Sequence of chain 1.B:
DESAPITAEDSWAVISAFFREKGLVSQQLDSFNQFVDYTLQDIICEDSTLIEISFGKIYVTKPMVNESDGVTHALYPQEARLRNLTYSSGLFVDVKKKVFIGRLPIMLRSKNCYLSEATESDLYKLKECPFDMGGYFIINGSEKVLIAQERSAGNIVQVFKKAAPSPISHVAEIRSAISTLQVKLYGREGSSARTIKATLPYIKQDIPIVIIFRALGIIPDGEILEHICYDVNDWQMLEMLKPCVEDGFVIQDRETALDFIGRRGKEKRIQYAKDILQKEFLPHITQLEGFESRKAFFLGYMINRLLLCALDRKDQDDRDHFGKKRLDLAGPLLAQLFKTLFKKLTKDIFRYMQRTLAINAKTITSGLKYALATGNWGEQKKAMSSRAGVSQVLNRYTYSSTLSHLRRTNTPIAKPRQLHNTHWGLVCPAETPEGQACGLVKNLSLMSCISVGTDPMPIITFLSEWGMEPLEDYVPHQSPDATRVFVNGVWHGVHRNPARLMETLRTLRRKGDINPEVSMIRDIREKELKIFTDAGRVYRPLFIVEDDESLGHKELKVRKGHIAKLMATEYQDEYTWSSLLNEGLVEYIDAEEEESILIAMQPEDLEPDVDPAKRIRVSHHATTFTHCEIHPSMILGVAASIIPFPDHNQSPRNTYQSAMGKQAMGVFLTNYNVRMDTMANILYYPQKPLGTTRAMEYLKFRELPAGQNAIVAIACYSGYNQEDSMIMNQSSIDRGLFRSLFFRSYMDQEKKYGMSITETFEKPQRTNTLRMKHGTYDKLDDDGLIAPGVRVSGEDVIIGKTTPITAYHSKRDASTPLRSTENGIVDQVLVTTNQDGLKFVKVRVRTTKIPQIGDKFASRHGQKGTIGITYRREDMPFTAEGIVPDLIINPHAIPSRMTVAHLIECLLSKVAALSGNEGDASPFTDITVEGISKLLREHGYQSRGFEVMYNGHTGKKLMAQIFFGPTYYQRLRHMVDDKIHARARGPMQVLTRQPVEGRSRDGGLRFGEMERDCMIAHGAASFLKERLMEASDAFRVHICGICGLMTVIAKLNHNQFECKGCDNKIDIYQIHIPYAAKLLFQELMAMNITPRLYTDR

Sequence of chain 1.A:
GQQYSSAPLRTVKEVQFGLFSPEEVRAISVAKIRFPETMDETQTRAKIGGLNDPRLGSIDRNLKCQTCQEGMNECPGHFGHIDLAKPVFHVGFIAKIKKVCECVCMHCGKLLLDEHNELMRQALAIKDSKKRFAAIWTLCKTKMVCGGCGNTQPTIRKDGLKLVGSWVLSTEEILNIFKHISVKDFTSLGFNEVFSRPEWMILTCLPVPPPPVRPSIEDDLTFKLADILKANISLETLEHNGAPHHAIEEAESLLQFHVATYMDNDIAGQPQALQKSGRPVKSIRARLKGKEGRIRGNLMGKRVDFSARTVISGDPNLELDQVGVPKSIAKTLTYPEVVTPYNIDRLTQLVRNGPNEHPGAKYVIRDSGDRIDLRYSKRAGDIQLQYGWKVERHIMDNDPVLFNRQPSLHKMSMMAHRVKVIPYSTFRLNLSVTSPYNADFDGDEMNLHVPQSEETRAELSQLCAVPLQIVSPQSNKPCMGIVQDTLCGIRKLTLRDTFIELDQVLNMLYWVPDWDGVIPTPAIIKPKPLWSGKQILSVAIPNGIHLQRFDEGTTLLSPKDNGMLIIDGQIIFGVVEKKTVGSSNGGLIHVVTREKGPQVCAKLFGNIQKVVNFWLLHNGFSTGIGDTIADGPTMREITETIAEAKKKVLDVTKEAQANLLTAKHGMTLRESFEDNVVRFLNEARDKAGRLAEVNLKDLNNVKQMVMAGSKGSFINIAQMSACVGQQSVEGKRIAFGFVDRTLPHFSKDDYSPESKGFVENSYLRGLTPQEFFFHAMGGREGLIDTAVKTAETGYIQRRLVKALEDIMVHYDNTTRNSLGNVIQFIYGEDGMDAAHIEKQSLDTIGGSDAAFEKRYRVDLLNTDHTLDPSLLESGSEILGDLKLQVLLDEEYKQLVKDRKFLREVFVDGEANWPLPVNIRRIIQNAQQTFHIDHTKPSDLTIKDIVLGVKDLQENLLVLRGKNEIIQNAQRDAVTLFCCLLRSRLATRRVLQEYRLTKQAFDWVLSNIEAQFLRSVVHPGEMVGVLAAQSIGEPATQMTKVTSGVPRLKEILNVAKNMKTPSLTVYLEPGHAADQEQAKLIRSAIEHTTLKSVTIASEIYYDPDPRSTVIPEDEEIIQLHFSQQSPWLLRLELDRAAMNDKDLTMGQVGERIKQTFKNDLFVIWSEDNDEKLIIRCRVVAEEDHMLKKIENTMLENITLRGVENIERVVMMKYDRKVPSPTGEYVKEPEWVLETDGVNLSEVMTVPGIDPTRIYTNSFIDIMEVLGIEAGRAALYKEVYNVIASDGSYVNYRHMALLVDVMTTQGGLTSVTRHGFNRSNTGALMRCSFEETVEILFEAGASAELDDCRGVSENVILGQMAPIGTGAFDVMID

Binding-site contacts:
Ligand atom O3G contacts residue ASP837 of chain 1.B at 4.2 Å.
Ligand atom O2G contacts residue ARG766 of chain 1.B at 2.7 Å (salt-bridge).
Ligand atom C4' contacts residue ARG1020 of chain 1.B at 4.0 Å.
Ligand atom O3G contacts residue MG1 of chain 1.P at 4.4 Å.
Ligand atom O1G contacts residue TYR769 of chain 1.B at 4.2 Å.
Ligand atom C2' contacts residue LYS752 of chain 1.A at 3.5 Å.
Ligand atom C1' contacts residue MG1 of chain 1.P at 3.8 Å.
Ligand atom O2' contacts residue LYS752 of chain 1.A at 3.9 Å.
Ligand atom O3G contacts residue ASP483 of chain 1.A at 3.9 Å.
Ligand atom O3' contacts residue LYS752 of chain 1.A at 3.2 Å (salt-bridge).
Ligand atom O2' contacts residue GLU836 of chain 1.B at 4.3 Å.
Ligand atom O1G contacts residue ARG1020 of chain 1.B at 4.4 Å.
Ligand atom C3' contacts residue LYS752 of chain 1.A at 3.6 Å.
Ligand atom O3' contacts residue MG1 of chain 1.P at 4.2 Å.
Ligand atom O1B contacts residue MG1 of chain 1.P at 3.2 Å.
Ligand atom O2' contacts residue MG1 of chain 1.P at 2.3 Å.
Ligand atom C3' contacts residue MG1 of chain 1.P at 4.2 Å.
Ligand atom O1G contacts residue ARG766 of chain 1.B at 3.0 Å (salt-bridge).
Ligand atom O2G contacts residue ARG1020 of chain 1.B at 2.7 Å (salt-bridge).
Ligand atom PG contacts residue ARG766 of chain 1.B at 3.8 Å.
Ligand atom O2' contacts residue ARG1020 of chain 1.B at 4.3 Å.
Ligand atom PG contacts residue ARG1020 of chain 1.B at 3.6 Å.
Ligand atom O3' contacts residue SER1019 of chain 1.B at 3.5 Å (h-bond).
Ligand atom O1B contacts residue ASP481 of chain 1.A at 4.1 Å.
Ligand atom O1G contacts residue LYS987 of chain 1.B at 3.9 Å.
Ligand atom C2' contacts residue MG1 of chain 1.P at 3.6 Å.
Ligand atom O3G contacts residue ASP481 of chain 1.A at 3.8 Å.
Ligand atom O3G contacts residue ARG1020 of chain 1.B at 3.2 Å (salt-bridge).
Ligand atom O4' contacts residue MG1 of chain 1.P at 3.8 Å.
Ligand atom C4' contacts residue MG1 of chain 1.P at 4.0 Å.
Ligand atom C6 contacts residue LYS752 of chain 1.A at 4.2 Å.
Ligand atom C3' contacts residue SER1019 of chain 1.B at 4.1 Å.
Ligand atom O3' contacts residue ARG1020 of chain 1.B at 2.8 Å (salt-bridge).
Ligand atom C3' contacts residue ARG1020 of chain 1.B at 3.9 Å.

A small-molecule ligand and the protein it binds are described below.
Small molecule (SMILES): O=c1ccn([C@@H]2O[C@H](COP(=O)(O)NP(=O)(O)OP(=O)(O)O)[C@@H](O)[C@H]2O)c(=O)[nH]1